Sequence of chain 1.B:
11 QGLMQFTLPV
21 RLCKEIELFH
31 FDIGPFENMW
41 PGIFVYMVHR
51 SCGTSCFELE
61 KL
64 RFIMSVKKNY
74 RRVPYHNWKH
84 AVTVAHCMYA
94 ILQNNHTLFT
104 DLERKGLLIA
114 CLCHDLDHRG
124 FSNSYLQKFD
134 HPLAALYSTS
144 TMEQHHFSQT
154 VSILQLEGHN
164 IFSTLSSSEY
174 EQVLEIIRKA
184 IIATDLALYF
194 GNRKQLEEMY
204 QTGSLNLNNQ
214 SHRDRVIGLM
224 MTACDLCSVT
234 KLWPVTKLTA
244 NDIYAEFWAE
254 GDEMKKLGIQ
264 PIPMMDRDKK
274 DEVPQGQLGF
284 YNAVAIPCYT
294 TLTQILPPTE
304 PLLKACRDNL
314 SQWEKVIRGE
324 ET

A small-molecule ligand and the protein it binds are described below.
Small molecule (SMILES): c1ccc2c(Cn3nnc4c(N5CCCCC5)ncnc43)cccc2c1

Binding-site contacts:
Ligand atom C22 contacts residue TYR78 of chain 1.B at 3.5 Å (hydrophobic).
Ligand atom C17 contacts residue GLY279 of chain 1.B at 3.9 Å.
Ligand atom C16 contacts residue PHE283 of chain 1.B at 3.8 Å (hydrophobic).
Ligand atom C1 contacts residue PHE283 of chain 1.B at 3.5 Å (hydrophobic).
Ligand atom N2 contacts residue PHE250 of chain 1.B at 4.0 Å.
Ligand atom C13 contacts residue PHE283 of chain 1.B at 3.7 Å (hydrophobic).
Ligand atom N7 contacts residue PHE250 of chain 1.B at 4.0 Å.
Ligand atom N8 contacts residue PHE283 of chain 1.B at 4.0 Å.
Ligand atom C1 contacts residue PHE250 of chain 1.B at 4.0 Å (hydrophobic).
Ligand atom C6 contacts residue PHE283 of chain 1.B at 3.6 Å (hydrophobic).
Ligand atom C21 contacts residue PHE193 of chain 1.B at 4.0 Å (hydrophobic).
Ligand atom C15 contacts residue LEU229 of chain 1.B at 3.6 Å (hydrophobic).
Ligand atom N7 contacts residue PHE283 of chain 1.B at 3.6 Å.
Ligand atom C10 contacts residue PHE283 of chain 1.B at 3.9 Å (hydrophobic).
Ligand atom C25 contacts residue PHE193 of chain 1.B at 3.8 Å (hydrophobic).
Ligand atom N4 contacts residue PHE283 of chain 1.B at 3.4 Å.
Ligand atom C26 contacts residue VAL232 of chain 1.B at 3.8 Å (hydrophobic).
Ligand atom C15 contacts residue PHE283 of chain 1.B at 3.9 Å (hydrophobic).
Ligand atom N2 contacts residue PHE283 of chain 1.B at 3.3 Å.
Ligand atom C10 contacts residue MET267 of chain 1.B at 2.9 Å (hydrophobic).
Ligand atom C24 contacts residue LEU189 of chain 1.B at 3.7 Å (hydrophobic).
Ligand atom C21 contacts residue VAL287 of chain 1.B at 3.9 Å (hydrophobic).
Ligand atom N4 contacts residue GLN280 of chain 1.B at 3.7 Å.
Ligand atom C11 contacts residue PHE283 of chain 1.B at 3.5 Å (hydrophobic).
Ligand atom C18 contacts residue PHE283 of chain 1.B at 3.6 Å (hydrophobic).
Ligand atom C23 contacts residue GLN280 of chain 1.B at 3.9 Å.
Ligand atom C11 contacts residue MET267 of chain 1.B at 3.8 Å (hydrophobic).
Ligand atom C3 contacts residue PHE283 of chain 1.B at 3.3 Å (hydrophobic).
Ligand atom C16 contacts residue GLN280 of chain 1.B at 3.8 Å.
Ligand atom C18 contacts residue GLY282 of chain 1.B at 3.9 Å.
Ligand atom N2 contacts residue MET267 of chain 1.B at 3.8 Å.
Ligand atom C22 contacts residue SER231 of chain 1.B at 4.0 Å.
Ligand atom N5 contacts residue PHE283 of chain 1.B at 3.5 Å.
Ligand atom C17 contacts residue PHE283 of chain 1.B at 3.8 Å (hydrophobic).
Ligand atom C26 contacts residue SER231 of chain 1.B at 3.5 Å.
Ligand atom C12 contacts residue PHE283 of chain 1.B at 3.9 Å (hydrophobic).
Ligand atom N9 contacts residue PHE283 of chain 1.B at 3.9 Å.
Ligand atom C3 contacts residue PHE250 of chain 1.B at 3.8 Å (hydrophobic).
Ligand atom N5 contacts residue GLN280 of chain 1.B at 3.4 Å (h-bond).
Ligand atom C12 contacts residue LEU189 of chain 1.B at 3.9 Å (hydrophobic).